Sequence of chain 1.A:
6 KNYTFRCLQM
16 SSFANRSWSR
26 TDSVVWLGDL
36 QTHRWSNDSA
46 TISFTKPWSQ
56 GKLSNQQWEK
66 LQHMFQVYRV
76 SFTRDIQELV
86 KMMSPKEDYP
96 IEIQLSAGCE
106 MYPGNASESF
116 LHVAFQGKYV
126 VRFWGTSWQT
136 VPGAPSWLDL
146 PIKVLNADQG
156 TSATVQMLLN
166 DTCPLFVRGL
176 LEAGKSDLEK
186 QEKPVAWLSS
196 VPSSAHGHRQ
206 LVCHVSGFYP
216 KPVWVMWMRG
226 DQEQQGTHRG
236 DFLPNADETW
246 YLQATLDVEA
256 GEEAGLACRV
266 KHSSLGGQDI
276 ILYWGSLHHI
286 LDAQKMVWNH

This small molecule binds to this protein.
Small molecule (SMILES): CC(=O)N[C@@H]1[C@@H](O)[C@H](O)[C@@H](CO)O[C@H]1O

Binding-site contacts:
Ligand atom C7 contacts residue SER24 of chain 1.A at 3.7 Å.
Ligand atom C3 contacts residue SER24 of chain 1.A at 3.8 Å.
Ligand atom C1 contacts residue ASN42 of chain 1.A at 1.4 Å.
Ligand atom C8 contacts residue ASN42 of chain 1.A at 4.0 Å.
Ligand atom C5 contacts residue ASN42 of chain 1.A at 3.7 Å.
Ligand atom C1 contacts residue SER24 of chain 1.A at 3.8 Å.
Ligand atom O5 contacts residue ASN42 of chain 1.A at 2.4 Å (h-bond).
Ligand atom C7 contacts residue ARG25 of chain 1.A at 4.1 Å.
Ligand atom O7 contacts residue TRP23 of chain 1.A at 3.4 Å.
Ligand atom C7 contacts residue ASN42 of chain 1.A at 3.7 Å.
Ligand atom O7 contacts residue SER24 of chain 1.A at 3.8 Å.
Ligand atom C2 contacts residue ASN42 of chain 1.A at 2.5 Å.
Ligand atom O6 contacts residue ASN42 of chain 1.A at 4.0 Å.
Ligand atom O7 contacts residue ARG25 of chain 1.A at 3.9 Å.
Ligand atom N2 contacts residue SER24 of chain 1.A at 2.8 Å (h-bond).
Ligand atom C1 contacts residue ARG25 of chain 1.A at 4.5 Å.
Ligand atom N2 contacts residue ARG25 of chain 1.A at 3.9 Å.
Ligand atom N2 contacts residue ASN42 of chain 1.A at 3.0 Å (h-bond).
Ligand atom O3 contacts residue SER24 of chain 1.A at 4.4 Å.
Ligand atom C2 contacts residue SER24 of chain 1.A at 3.6 Å.
Ligand atom C4 contacts residue ASN42 of chain 1.A at 4.2 Å.
Ligand atom C3 contacts residue ASN42 of chain 1.A at 3.8 Å.